Sequence of chain 1.A:
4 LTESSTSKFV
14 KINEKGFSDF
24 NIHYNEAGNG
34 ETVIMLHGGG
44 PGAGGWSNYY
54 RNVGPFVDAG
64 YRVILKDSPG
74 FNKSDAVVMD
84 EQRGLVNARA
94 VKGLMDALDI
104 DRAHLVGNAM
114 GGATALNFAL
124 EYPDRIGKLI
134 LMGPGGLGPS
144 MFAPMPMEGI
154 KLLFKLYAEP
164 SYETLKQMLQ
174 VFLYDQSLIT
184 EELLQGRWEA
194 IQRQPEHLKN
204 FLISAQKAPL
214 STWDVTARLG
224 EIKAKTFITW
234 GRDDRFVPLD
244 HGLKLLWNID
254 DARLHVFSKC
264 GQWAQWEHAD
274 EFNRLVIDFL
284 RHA

The protein below binds the small molecule below.
Small molecule (SMILES): O=C([O-])C(=O)/C=C/CC(=O)c1ccccc1

Binding-site contacts:
Ligand atom OA3 contacts residue MET171 of chain 1.A at 3.9 Å.
Ligand atom CB1 contacts residue ALA112 of chain 1.A at 3.9 Å (hydrophobic).
Ligand atom CA1 contacts residue GLY43 of chain 1.A at 3.6 Å.
Ligand atom OA2 contacts residue ALA46 of chain 1.A at 3.5 Å.
Ligand atom OA4 contacts residue GLY42 of chain 1.A at 2.7 Å (h-bond).
Ligand atom CA4 contacts residue GLY42 of chain 1.A at 3.4 Å.
Ligand atom CA6 contacts residue MET113 of chain 1.A at 3.8 Å (hydrophobic).
Ligand atom CA6 contacts residue ALA112 of chain 1.A at 3.3 Å (hydrophobic).
Ligand atom CA2 contacts residue TRP266 of chain 1.A at 3.8 Å (hydrophobic).
Ligand atom OA3 contacts residue PHE175 of chain 1.A at 2.1 Å.
Ligand atom CB5 contacts residue ILE153 of chain 1.A at 3.2 Å (hydrophobic).
Ligand atom CA2 contacts residue ARG190 of chain 1.A at 3.6 Å.
Ligand atom CA1 contacts residue TRP266 of chain 1.A at 3.8 Å (hydrophobic).
Ligand atom CA2 contacts residue GLY43 of chain 1.A at 3.7 Å.
Ligand atom CA5 contacts residue ALA112 of chain 1.A at 3.8 Å (hydrophobic).
Ligand atom CA3 contacts residue PHE175 of chain 1.A at 2.4 Å (hydrophobic).
Ligand atom CB5 contacts residue VAL240 of chain 1.A at 3.6 Å (hydrophobic).
Ligand atom CA1 contacts residue ARG190 of chain 1.A at 3.4 Å.
Ligand atom CA6 contacts residue GLY42 of chain 1.A at 3.6 Å.
Ligand atom CA3 contacts residue GLY43 of chain 1.A at 3.6 Å.
Ligand atom CA2 contacts residue PHE175 of chain 1.A at 2.5 Å (hydrophobic).
Ligand atom CB6 contacts residue ILE153 of chain 1.A at 3.4 Å (hydrophobic).
Ligand atom OA2 contacts residue GLY43 of chain 1.A at 3.0 Å (h-bond).
Ligand atom OA2 contacts residue GLY42 of chain 1.A at 3.1 Å (h-bond).
Ligand atom CB6 contacts residue VAL240 of chain 1.A at 3.7 Å (hydrophobic).
Ligand atom OA3 contacts residue ARG190 of chain 1.A at 3.1 Å (salt-bridge).
Ligand atom CA4 contacts residue GLY43 of chain 1.A at 3.5 Å.
Ligand atom CB3 contacts residue TRP216 of chain 1.A at 3.8 Å (hydrophobic).
Ligand atom OA1 contacts residue ARG190 of chain 1.A at 2.9 Å (salt-bridge).
Ligand atom OA4 contacts residue ALA112 of chain 1.A at 3.0 Å.
Ligand atom CA4 contacts residue PHE175 of chain 1.A at 3.6 Å (hydrophobic).
Ligand atom OA1 contacts residue TRP266 of chain 1.A at 3.0 Å.
Ligand atom OA2 contacts residue GLY41 of chain 1.A at 2.8 Å.
Ligand atom OA3 contacts residue TRP266 of chain 1.A at 3.2 Å.
Ligand atom OA4 contacts residue GLY41 of chain 1.A at 3.5 Å.
Ligand atom CB4 contacts residue GLY138 of chain 1.A at 3.8 Å.
Ligand atom OA4 contacts residue MET113 of chain 1.A at 2.9 Å (h-bond).
Ligand atom CB4 contacts residue LEU213 of chain 1.A at 3.8 Å (hydrophobic).
Ligand atom CB3 contacts residue LEU213 of chain 1.A at 3.8 Å (hydrophobic).
Ligand atom CA5 contacts residue LEU156 of chain 1.A at 3.8 Å (hydrophobic).